Sequence of chain 2.B:
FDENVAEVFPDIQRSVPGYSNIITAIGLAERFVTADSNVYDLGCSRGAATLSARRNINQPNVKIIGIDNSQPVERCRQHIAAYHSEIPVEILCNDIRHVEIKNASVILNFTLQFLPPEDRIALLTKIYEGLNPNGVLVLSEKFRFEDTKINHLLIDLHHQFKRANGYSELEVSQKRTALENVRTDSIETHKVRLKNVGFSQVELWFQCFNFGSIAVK

The protein below binds the small molecule below.
Small molecule (SMILES): Nc1ncnc2c1ncn2[C@@H]1O[C@H](C[Se]CC[C@H](N)C(=O)O)[C@@H](O)[C@H]1O

Binding-site contacts:
Ligand atom CB contacts residue PHE30 of chain 2.B at 3.6 Å (hydrophobic).
Ligand atom N3 contacts residue ASN92 of chain 2.B at 3.0 Å (h-bond).
Ligand atom N contacts residue ASN134 of chain 2.B at 3.2 Å (h-bond).
Ligand atom CG contacts residue SER68 of chain 2.B at 3.4 Å.
Ligand atom O contacts residue ASN134 of chain 2.B at 3.5 Å (h-bond).
Ligand atom O contacts residue TYR41 of chain 2.B at 3.3 Å (h-bond).
Ligand atom N1 contacts residue ILE120 of chain 2.B at 3.0 Å (h-bond).
Ligand atom N9 contacts residue ASN92 of chain 2.B at 3.5 Å (h-bond).
Ligand atom C4 contacts residue ASN92 of chain 2.B at 3.0 Å.
Ligand atom OXT contacts residue TYR41 of chain 2.B at 2.4 Å (h-bond).
Ligand atom CA contacts residue SER68 of chain 2.B at 3.3 Å.
Ligand atom C2 contacts residue ASN118 of chain 2.B at 3.6 Å.
Ligand atom CB contacts residue ASN134 of chain 2.B at 3.4 Å.
Ligand atom CA contacts residue GLY66 of chain 2.B at 3.5 Å.
Ligand atom CB contacts residue SER68 of chain 2.B at 3.5 Å.
Ligand atom CG contacts residue GLY66 of chain 2.B at 3.7 Å.
Ligand atom N1 contacts residue ASP119 of chain 2.B at 3.6 Å.
Ligand atom O3' contacts residue SER68 of chain 2.B at 2.7 Å (h-bond).
Ligand atom C5 contacts residue ASN92 of chain 2.B at 3.4 Å.
Ligand atom O2' contacts residue ASN92 of chain 2.B at 3.4 Å (h-bond).
Ligand atom O3' contacts residue MSE96 of chain 2.B at 3.5 Å.
Ligand atom SE contacts residue PHE30 of chain 2.B at 3.4 Å.
Ligand atom O3' contacts residue ASP91 of chain 2.B at 2.5 Å (salt-bridge).
Ligand atom C3' contacts residue PHE22 of chain 2.B at 3.5 Å (hydrophobic).
Ligand atom C2 contacts residue ASN92 of chain 2.B at 3.3 Å.
Ligand atom O2' contacts residue ASP91 of chain 2.B at 2.6 Å (salt-bridge).
Ligand atom C contacts residue TYR41 of chain 2.B at 3.2 Å (hydrophobic).
Ligand atom C6 contacts residue ASN92 of chain 2.B at 3.4 Å.
Ligand atom CG contacts residue ASN134 of chain 2.B at 3.0 Å.
Ligand atom N1 contacts residue ASN92 of chain 2.B at 3.5 Å.
Ligand atom C5' contacts residue PHE135 of chain 2.B at 3.4 Å (hydrophobic).
Ligand atom C3' contacts residue ASP91 of chain 2.B at 3.5 Å.
Ligand atom C2' contacts residue ASP91 of chain 2.B at 3.7 Å.
Ligand atom SE contacts residue SER68 of chain 2.B at 3.6 Å.
Ligand atom C2 contacts residue ILE120 of chain 2.B at 3.5 Å (hydrophobic).
Ligand atom N contacts residue GLY66 of chain 2.B at 2.7 Å (h-bond).
Ligand atom C3' contacts residue SER68 of chain 2.B at 3.6 Å.
Ligand atom OXT contacts residue PHE30 of chain 2.B at 3.3 Å.
Ligand atom C5' contacts residue PHE139 of chain 2.B at 3.6 Å (hydrophobic).
Ligand atom N6 contacts residue ASP119 of chain 2.B at 3.5 Å (salt-bridge).